This protein binds this small molecule.
Small molecule (SMILES): CC(=O)N[C@@H]1[C@@H](O)[C@H](O)[C@@H](CO)O[C@H]1O

Sequence of chain 1.B:
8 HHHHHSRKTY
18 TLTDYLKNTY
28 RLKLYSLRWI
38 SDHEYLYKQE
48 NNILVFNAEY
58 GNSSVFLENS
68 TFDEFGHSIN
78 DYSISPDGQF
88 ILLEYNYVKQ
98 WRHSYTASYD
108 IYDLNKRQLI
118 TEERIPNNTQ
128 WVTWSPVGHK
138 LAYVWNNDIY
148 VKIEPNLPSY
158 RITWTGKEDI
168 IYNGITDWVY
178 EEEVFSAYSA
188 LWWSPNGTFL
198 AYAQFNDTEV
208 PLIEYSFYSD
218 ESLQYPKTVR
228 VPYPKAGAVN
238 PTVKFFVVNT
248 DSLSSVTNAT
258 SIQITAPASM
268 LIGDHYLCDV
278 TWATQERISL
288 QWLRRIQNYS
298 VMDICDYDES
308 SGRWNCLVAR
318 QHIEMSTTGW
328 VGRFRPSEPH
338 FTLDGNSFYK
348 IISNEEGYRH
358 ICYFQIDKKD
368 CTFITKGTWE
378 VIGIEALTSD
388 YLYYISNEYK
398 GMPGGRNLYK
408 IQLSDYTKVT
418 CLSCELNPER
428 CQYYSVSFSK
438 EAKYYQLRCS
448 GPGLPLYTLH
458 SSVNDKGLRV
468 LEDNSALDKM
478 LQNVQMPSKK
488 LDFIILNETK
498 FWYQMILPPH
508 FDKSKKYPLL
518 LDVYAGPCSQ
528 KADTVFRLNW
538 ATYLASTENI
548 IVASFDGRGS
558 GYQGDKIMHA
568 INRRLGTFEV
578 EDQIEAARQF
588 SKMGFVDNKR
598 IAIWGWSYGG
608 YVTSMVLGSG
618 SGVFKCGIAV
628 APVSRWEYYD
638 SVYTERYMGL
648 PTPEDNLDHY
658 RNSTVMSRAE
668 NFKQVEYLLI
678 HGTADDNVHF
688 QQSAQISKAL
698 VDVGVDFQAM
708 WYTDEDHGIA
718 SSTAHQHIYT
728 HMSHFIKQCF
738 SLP

Binding-site contacts:
Ligand atom C1 contacts residue TRP161 of chain 1.B at 3.7 Å (hydrophobic).
Ligand atom C6 contacts residue TRP161 of chain 1.B at 4.5 Å (hydrophobic).
Ligand atom C3 contacts residue ASN255 of chain 1.B at 4.2 Å.
Ligand atom C8 contacts residue ASN255 of chain 1.B at 3.6 Å.
Ligand atom C8 contacts residue VAL253 of chain 1.B at 3.9 Å (hydrophobic).
Ligand atom O5 contacts residue TRP161 of chain 1.B at 3.9 Å.
Ligand atom C1 contacts residue ASN255 of chain 1.B at 2.0 Å.
Ligand atom C5 contacts residue ASN255 of chain 1.B at 4.1 Å.
Ligand atom O7 contacts residue ASN255 of chain 1.B at 3.7 Å.
Ligand atom N2 contacts residue ASN255 of chain 1.B at 2.9 Å (h-bond).
Ligand atom C7 contacts residue ASN255 of chain 1.B at 3.3 Å.
Ligand atom C8 contacts residue THR254 of chain 1.B at 4.1 Å.
Ligand atom O5 contacts residue ASN255 of chain 1.B at 2.8 Å (h-bond).
Ligand atom C5 contacts residue TRP161 of chain 1.B at 3.8 Å (hydrophobic).
Ligand atom C2 contacts residue ASN255 of chain 1.B at 2.9 Å.